Binding-site contacts:
Ligand atom O7 contacts residue ASN603 of chain 1.C at 3.2 Å (h-bond).
Ligand atom C7 contacts residue ASN603 of chain 1.C at 3.3 Å.
Ligand atom C8 contacts residue ASN603 of chain 1.C at 4.5 Å.
Ligand atom O5 contacts residue ASN603 of chain 1.C at 2.4 Å (h-bond).
Ligand atom C2 contacts residue ASN603 of chain 1.C at 2.5 Å.
Ligand atom C3 contacts residue ASN603 of chain 1.C at 3.9 Å.
Ligand atom C4 contacts residue ASN603 of chain 1.C at 4.3 Å.
Ligand atom C1 contacts residue ASN603 of chain 1.C at 1.4 Å.
Ligand atom C5 contacts residue ASN603 of chain 1.C at 3.6 Å.
Ligand atom N2 contacts residue ASN603 of chain 1.C at 3.0 Å (h-bond).

The small molecule below binds the protein below.
Small molecule (SMILES): CC(=O)N[C@@H]1[C@@H](O)[C@H](O)[C@@H](CO)O[C@H]1O

Sequence of chain 1.C:
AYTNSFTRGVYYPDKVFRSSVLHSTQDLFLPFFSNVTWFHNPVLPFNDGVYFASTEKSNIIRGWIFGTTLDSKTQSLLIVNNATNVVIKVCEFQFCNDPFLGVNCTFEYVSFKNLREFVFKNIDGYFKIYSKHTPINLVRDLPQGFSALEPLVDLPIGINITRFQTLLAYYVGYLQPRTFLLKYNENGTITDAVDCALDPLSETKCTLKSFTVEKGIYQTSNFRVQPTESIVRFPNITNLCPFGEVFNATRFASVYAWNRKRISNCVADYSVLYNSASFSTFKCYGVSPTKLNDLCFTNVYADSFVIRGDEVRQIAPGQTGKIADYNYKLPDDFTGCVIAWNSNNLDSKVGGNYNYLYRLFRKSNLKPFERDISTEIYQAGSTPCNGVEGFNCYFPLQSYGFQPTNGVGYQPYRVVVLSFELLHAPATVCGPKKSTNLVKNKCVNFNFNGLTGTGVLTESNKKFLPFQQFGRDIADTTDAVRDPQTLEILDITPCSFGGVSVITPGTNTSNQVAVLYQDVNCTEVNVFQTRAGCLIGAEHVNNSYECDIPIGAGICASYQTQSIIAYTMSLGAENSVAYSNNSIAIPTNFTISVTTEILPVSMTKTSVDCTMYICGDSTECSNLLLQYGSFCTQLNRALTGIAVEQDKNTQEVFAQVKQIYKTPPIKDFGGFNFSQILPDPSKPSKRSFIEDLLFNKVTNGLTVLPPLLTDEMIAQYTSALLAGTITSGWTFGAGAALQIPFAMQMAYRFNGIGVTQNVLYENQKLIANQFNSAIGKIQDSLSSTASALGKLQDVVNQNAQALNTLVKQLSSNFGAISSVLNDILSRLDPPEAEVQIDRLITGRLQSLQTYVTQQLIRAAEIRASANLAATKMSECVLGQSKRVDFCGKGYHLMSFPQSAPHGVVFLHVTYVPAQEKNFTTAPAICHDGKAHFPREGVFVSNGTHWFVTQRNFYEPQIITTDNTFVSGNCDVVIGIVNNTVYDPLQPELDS